Binding-site contacts:
Ligand atom OBG contacts residue ARG53 of chain 1.A at 2.8 Å (salt-bridge).
Ligand atom OBV contacts residue SER75 of chain 1.A at 3.0 Å (h-bond).
Ligand atom CBJ contacts residue GLN109 of chain 1.A at 3.4 Å.
Ligand atom CAG contacts residue PHE111 of chain 1.A at 3.6 Å (hydrophobic).
Ligand atom CAF contacts residue ARG53 of chain 1.A at 3.4 Å.
Ligand atom CAJ contacts residue ARG53 of chain 1.A at 3.6 Å.
Ligand atom NCD contacts residue GLY70 of chain 1.A at 3.0 Å (h-bond).
Ligand atom CAF contacts residue GLN61 of chain 1.A at 3.5 Å.
Ligand atom CBZ contacts residue GLY107 of chain 1.A at 3.4 Å.
Ligand atom CAQ contacts residue PHE58 of chain 1.A at 3.5 Å (hydrophobic).
Ligand atom OBV contacts residue SER79 of chain 1.A at 3.4 Å.
Ligand atom OAS contacts residue TRP119 of chain 1.A at 3.2 Å (h-bond).
Ligand atom CBI contacts residue GLN109 of chain 1.A at 3.5 Å.
Ligand atom CAH contacts residue PHE111 of chain 1.A at 3.4 Å (hydrophobic).
Ligand atom OBY contacts residue ARG80 of chain 1.A at 2.9 Å (salt-bridge).
Ligand atom NAP contacts residue PHE58 of chain 1.A at 3.4 Å.
Ligand atom CAE contacts residue ARG53 of chain 1.A at 3.2 Å.
Ligand atom CBK contacts residue GLN109 of chain 1.A at 3.4 Å.
Ligand atom CBH contacts residue ASN100 of chain 1.A at 3.4 Å.
Ligand atom CCR contacts residue GLY70 of chain 1.A at 3.4 Å.
Ligand atom CBJ contacts residue GLY70 of chain 1.A at 3.5 Å.
Ligand atom OAA contacts residue GLN61 of chain 1.A at 3.2 Å (h-bond).
Ligand atom O contacts residue TRP119 of chain 1.A at 3.1 Å (h-bond).
Ligand atom CCA contacts residue THR105 of chain 1.A at 3.2 Å.
Ligand atom CBI contacts residue ASN100 of chain 1.A at 3.6 Å.
Ligand atom OBU contacts residue LYS74 of chain 1.A at 2.7 Å (salt-bridge).
Ligand atom CCC contacts residue ASN100 of chain 1.A at 3.6 Å.
Ligand atom CBT contacts residue LYS74 of chain 1.A at 3.4 Å.
Ligand atom CAI contacts residue HIS124 of chain 1.A at 3.6 Å.
Ligand atom CCQ contacts residue GLY70 of chain 1.A at 3.4 Å.
Ligand atom CBI contacts residue GLY70 of chain 1.A at 3.4 Å.
Ligand atom OBU contacts residue SER79 of chain 1.A at 3.5 Å.
Ligand atom CBO contacts residue GLY72 of chain 1.A at 3.4 Å.
Ligand atom CBB contacts residue ARG53 of chain 1.A at 3.5 Å.
Ligand atom OBG contacts residue PHE58 of chain 1.A at 3.6 Å.
Ligand atom CAD contacts residue ARG53 of chain 1.A at 3.6 Å.
Ligand atom OBE contacts residue ARG53 of chain 1.A at 3.4 Å.
Ligand atom OBV contacts residue LYS74 of chain 1.A at 3.5 Å.
Ligand atom CBK contacts residue GLY70 of chain 1.A at 3.1 Å.
Ligand atom NAC contacts residue ASN100 of chain 1.A at 3.2 Å (h-bond).

A protein and the small-molecule ligand that binds it are described below.
Small molecule (SMILES): NCCOCCNC(=O)[C@@H]1CCNC(=O)/C=C/C(=O)N2CCC[C@](Cc3ccccc3)(C2)C(=O)N[C@@H](Cc2ccc(-c3ccc(CC(C(=O)O)C(=O)O)cc3)cc2)C(=O)NCc2ccccc2CC(=O)N1

Sequence of chain 1.A:
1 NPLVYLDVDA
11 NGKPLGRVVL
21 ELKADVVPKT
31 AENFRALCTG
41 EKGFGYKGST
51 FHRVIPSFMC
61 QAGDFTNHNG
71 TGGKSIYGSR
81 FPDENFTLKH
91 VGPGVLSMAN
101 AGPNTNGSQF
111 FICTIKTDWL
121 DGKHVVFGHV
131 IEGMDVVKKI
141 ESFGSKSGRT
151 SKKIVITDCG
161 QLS